Sequence of chain 1.A:
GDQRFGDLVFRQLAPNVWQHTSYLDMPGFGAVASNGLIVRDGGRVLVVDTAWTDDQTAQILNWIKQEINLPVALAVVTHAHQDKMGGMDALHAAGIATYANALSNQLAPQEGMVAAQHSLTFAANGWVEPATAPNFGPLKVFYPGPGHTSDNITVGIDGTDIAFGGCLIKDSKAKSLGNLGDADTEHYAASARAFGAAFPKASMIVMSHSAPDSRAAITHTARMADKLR

A small-molecule ligand and the protein it binds are described below.
Small molecule (SMILES): O=C(O)c1cccc2cc([B-](O)(O)O)sc12

Binding-site contacts:
Ligand atom O11 contacts residue CYS182 of chain 1.A at 3.6 Å.
Ligand atom B08 contacts residue ASN194 of chain 1.A at 4.0 Å.
Ligand atom O10 contacts residue ZN1 of chain 1.D at 1.8 Å.
Ligand atom B08 contacts residue HIS163 of chain 1.A at 3.6 Å.
Ligand atom C01 contacts residue TRP67 of chain 1.A at 4.0 Å (hydrophobic).
Ligand atom O09 contacts residue HIS163 of chain 1.A at 2.9 Å.
Ligand atom O10 contacts residue HIS94 of chain 1.A at 3.2 Å (h-bond).
Ligand atom O10 contacts residue ASP98 of chain 1.A at 2.7 Å (salt-bridge).
Ligand atom O10 contacts residue CYS182 of chain 1.A at 3.8 Å.
Ligand atom O11 contacts residue ZN1 of chain 1.C at 1.8 Å.
Ligand atom B08 contacts residue ASP98 of chain 1.A at 3.7 Å.
Ligand atom B08 contacts residue HIS96 of chain 1.A at 3.8 Å.
Ligand atom S06 contacts residue ASP98 of chain 1.A at 4.1 Å.
Ligand atom O09 contacts residue ASN194 of chain 1.A at 3.2 Å (h-bond).
Ligand atom C14 contacts residue TRP67 of chain 1.A at 3.9 Å (hydrophobic).
Ligand atom O04 contacts residue GLN97 of chain 1.A at 2.8 Å (h-bond).
Ligand atom C12 contacts residue TRP67 of chain 1.A at 4.1 Å (hydrophobic).
Ligand atom B08 contacts residue ZN1 of chain 1.C at 3.0 Å.
Ligand atom O10 contacts residue ZN1 of chain 1.C at 3.0 Å.
Ligand atom S06 contacts residue ASN194 of chain 1.A at 4.0 Å.
Ligand atom O11 contacts residue ASP98 of chain 1.A at 3.1 Å (salt-bridge).
Ligand atom C12 contacts residue ASN194 of chain 1.A at 3.7 Å.
Ligand atom O11 contacts residue ZN1 of chain 1.D at 3.8 Å.
Ligand atom O11 contacts residue HIS163 of chain 1.A at 3.9 Å.
Ligand atom O09 contacts residue HIS96 of chain 1.A at 3.1 Å (h-bond).
Ligand atom O09 contacts residue ZN1 of chain 1.D at 2.6 Å.
Ligand atom O03 contacts residue GLN97 of chain 1.A at 3.8 Å.
Ligand atom C02 contacts residue GLN97 of chain 1.A at 3.4 Å.
Ligand atom C13 contacts residue ASN194 of chain 1.A at 4.0 Å.
Ligand atom B08 contacts residue ZN1 of chain 1.D at 2.8 Å.
Ligand atom O10 contacts residue HIS96 of chain 1.A at 3.0 Å (h-bond).
Ligand atom C05 contacts residue TRP67 of chain 1.A at 3.9 Å (hydrophobic).
Ligand atom C15 contacts residue LEU39 of chain 1.A at 3.6 Å (hydrophobic).
Ligand atom C07 contacts residue ASP98 of chain 1.A at 3.9 Å.
Ligand atom C13 contacts residue TRP67 of chain 1.A at 3.8 Å (hydrophobic).
Ligand atom C16 contacts residue LEU39 of chain 1.A at 3.5 Å (hydrophobic).
Ligand atom C07 contacts residue ZN1 of chain 1.C at 3.9 Å.
Ligand atom O11 contacts residue HIS224 of chain 1.A at 3.0 Å (h-bond).
Ligand atom C07 contacts residue ASN194 of chain 1.A at 3.6 Å.
Ligand atom O10 contacts residue HIS163 of chain 1.A at 3.3 Å (h-bond).